Binding-site contacts:
Ligand atom C2 contacts residue ALA52 of chain 1.A at 3.5 Å (hydrophobic).
Ligand atom C11 contacts residue THR107 of chain 1.A at 3.7 Å.
Ligand atom O contacts residue VAL39 of chain 1.A at 3.4 Å.
Ligand atom C18 contacts residue GLU72 of chain 1.A at 3.7 Å.
Ligand atom N5 contacts residue ASP169 of chain 1.A at 2.8 Å (salt-bridge).
Ligand atom N1 contacts residue MET110 of chain 1.A at 2.9 Å (h-bond).
Ligand atom F contacts residue ARG68 of chain 1.A at 3.3 Å.
Ligand atom C17 contacts residue ASP169 of chain 1.A at 3.3 Å.
Ligand atom C6 contacts residue GLY111 of chain 1.A at 3.7 Å.
Ligand atom C10 contacts residue THR107 of chain 1.A at 3.4 Å.
Ligand atom C14 contacts residue GLU72 of chain 1.A at 3.7 Å.
Ligand atom C2 contacts residue HIS108 of chain 1.A at 3.3 Å.
Ligand atom O contacts residue PHE170 of chain 1.A at 3.6 Å.
Ligand atom C15 contacts residue GLU72 of chain 1.A at 3.1 Å.
Ligand atom C15 contacts residue LEU76 of chain 1.A at 3.7 Å (hydrophobic).
Ligand atom C6 contacts residue MET110 of chain 1.A at 3.6 Å (hydrophobic).
Ligand atom C7 contacts residue MET110 of chain 1.A at 3.1 Å (hydrophobic).
Ligand atom C26 contacts residue ILE85 of chain 1.A at 3.6 Å (hydrophobic).
Ligand atom C28 contacts residue ASP169 of chain 1.A at 3.6 Å.
Ligand atom N5 contacts residue GLU72 of chain 1.A at 3.6 Å.
Ligand atom O2 contacts residue GLU72 of chain 1.A at 3.3 Å.
Ligand atom N3 contacts residue ALA52 of chain 1.A at 3.6 Å.
Ligand atom N contacts residue TYR36 of chain 1.A at 3.1 Å.
Ligand atom C5 contacts residue TYR36 of chain 1.A at 3.1 Å (hydrophobic).
Ligand atom C3 contacts residue MET110 of chain 1.A at 3.5 Å (hydrophobic).
Ligand atom C1 contacts residue ALA52 of chain 1.A at 3.6 Å (hydrophobic).
Ligand atom C27 contacts residue GLU72 of chain 1.A at 3.4 Å.
Ligand atom O1 contacts residue ILE85 of chain 1.A at 3.7 Å.
Ligand atom O1 contacts residue LEU168 of chain 1.A at 3.4 Å.
Ligand atom C18 contacts residue ASP169 of chain 1.A at 3.5 Å.
Ligand atom N3 contacts residue THR107 of chain 1.A at 2.9 Å (h-bond).
Ligand atom C16 contacts residue LYS54 of chain 1.A at 3.6 Å.
Ligand atom O1 contacts residue ASP169 of chain 1.A at 2.8 Å (salt-bridge).
Ligand atom N4 contacts residue GLU72 of chain 1.A at 2.9 Å (salt-bridge).
Ligand atom N4 contacts residue ASP169 of chain 1.A at 3.4 Å (salt-bridge).
Ligand atom N contacts residue PHE170 of chain 1.A at 3.5 Å.
Ligand atom C29 contacts residue GLU72 of chain 1.A at 3.6 Å.
Ligand atom C8 contacts residue MET110 of chain 1.A at 3.1 Å (hydrophobic).
Ligand atom C6 contacts residue TYR36 of chain 1.A at 3.6 Å (hydrophobic).
Ligand atom C27 contacts residue ASP169 of chain 1.A at 3.6 Å.

Sequence of chain 1.A:
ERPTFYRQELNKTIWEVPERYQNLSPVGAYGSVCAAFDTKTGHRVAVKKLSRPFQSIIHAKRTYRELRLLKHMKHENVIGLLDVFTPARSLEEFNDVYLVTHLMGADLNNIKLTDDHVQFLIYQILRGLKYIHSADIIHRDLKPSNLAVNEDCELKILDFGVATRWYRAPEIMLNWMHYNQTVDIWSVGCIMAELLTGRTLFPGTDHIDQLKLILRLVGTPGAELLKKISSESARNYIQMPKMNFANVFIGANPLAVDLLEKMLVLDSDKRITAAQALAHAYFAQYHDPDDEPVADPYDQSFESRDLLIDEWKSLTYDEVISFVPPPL

The small molecule below binds the protein below.
Small molecule (SMILES): Nc1c(C(=O)NCc2ccc(C(=O)N[C@@H](CCC3CCCCC3)C(=O)Nc3ccc(F)cc3)cc2)cnn1-c1ccccc1